The protein below binds the small molecule below.
Small molecule (SMILES): Sc1ncnc2[nH]cnc12

Sequence of chain 1.B:
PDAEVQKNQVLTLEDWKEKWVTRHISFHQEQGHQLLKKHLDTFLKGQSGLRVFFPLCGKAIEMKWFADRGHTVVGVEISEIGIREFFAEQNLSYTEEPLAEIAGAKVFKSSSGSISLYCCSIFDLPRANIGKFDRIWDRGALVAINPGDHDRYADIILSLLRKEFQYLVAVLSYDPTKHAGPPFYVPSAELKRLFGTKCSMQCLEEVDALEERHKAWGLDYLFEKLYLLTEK

Binding-site contacts:
Ligand atom C5 contacts residue HIS67 of chain 1.B at 4.0 Å.
Ligand atom C4 contacts residue THR70 of chain 1.B at 3.3 Å.
Ligand atom C8 contacts residue THR70 of chain 1.B at 4.0 Å.
Ligand atom C6 contacts residue THR70 of chain 1.B at 3.7 Å.
Ligand atom N9 contacts residue LEU232 of chain 1.B at 4.3 Å.
Ligand atom S6 contacts residue PHE71 of chain 1.B at 3.7 Å.
Ligand atom C5 contacts residue THR70 of chain 1.B at 3.4 Å.
Ligand atom N9 contacts residue THR70 of chain 1.B at 3.7 Å.
Ligand atom C2 contacts residue THR70 of chain 1.B at 3.8 Å.
Ligand atom C6 contacts residue LEU232 of chain 1.B at 4.1 Å (hydrophobic).
Ligand atom C4 contacts residue LEU256 of chain 1.B at 4.3 Å (hydrophobic).
Ligand atom C2 contacts residue LEU256 of chain 1.B at 3.1 Å (hydrophobic).
Ligand atom S6 contacts residue LEU196 of chain 1.B at 3.9 Å.
Ligand atom C8 contacts residue HIS67 of chain 1.B at 3.5 Å.
Ligand atom S6 contacts residue LEU232 of chain 1.B at 4.0 Å.
Ligand atom N1 contacts residue GLN194 of chain 1.B at 3.3 Å (h-bond).
Ligand atom N1 contacts residue LEU256 of chain 1.B at 3.0 Å.
Ligand atom N7 contacts residue THR70 of chain 1.B at 3.9 Å.
Ligand atom C6 contacts residue PHE71 of chain 1.B at 4.1 Å (hydrophobic).
Ligand atom C5 contacts residue LEU256 of chain 1.B at 4.3 Å (hydrophobic).
Ligand atom S6 contacts residue HIS67 of chain 1.B at 3.5 Å (h-bond).
Ligand atom N1 contacts residue PHE71 of chain 1.B at 4.2 Å.
Ligand atom N3 contacts residue THR70 of chain 1.B at 3.5 Å.
Ligand atom C8 contacts residue LEU232 of chain 1.B at 4.1 Å (hydrophobic).
Ligand atom C5 contacts residue LEU232 of chain 1.B at 3.9 Å (hydrophobic).
Ligand atom N3 contacts residue LEU256 of chain 1.B at 3.8 Å.
Ligand atom C6 contacts residue LEU256 of chain 1.B at 3.7 Å (hydrophobic).
Ligand atom N1 contacts residue THR70 of chain 1.B at 3.9 Å.
Ligand atom N7 contacts residue HIS67 of chain 1.B at 2.8 Å (h-bond).
Ligand atom C2 contacts residue GLN194 of chain 1.B at 3.8 Å.
Ligand atom N7 contacts residue LEU232 of chain 1.B at 3.6 Å.
Ligand atom C6 contacts residue GLN194 of chain 1.B at 4.3 Å.